Sequence of chain 1.B:
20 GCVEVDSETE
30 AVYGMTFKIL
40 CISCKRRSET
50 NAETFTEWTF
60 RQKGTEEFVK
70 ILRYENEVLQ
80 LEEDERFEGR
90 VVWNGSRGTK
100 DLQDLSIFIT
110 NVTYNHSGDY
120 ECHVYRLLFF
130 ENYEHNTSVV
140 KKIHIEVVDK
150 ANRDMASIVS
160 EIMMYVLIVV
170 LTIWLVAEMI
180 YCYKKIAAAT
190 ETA

This protein binds this small molecule.
Small molecule (SMILES): CC(=O)N[C@@H]1[C@@H](O)[C@H](O)[C@@H](CO)O[C@H]1O

Binding-site contacts:
Ligand atom C5 contacts residue ASN110 of chain 1.B at 3.8 Å.
Ligand atom N2 contacts residue ASN110 of chain 1.B at 3.0 Å (h-bond).
Ligand atom C4 contacts residue ASN110 of chain 1.B at 4.3 Å.
Ligand atom C8 contacts residue ASN110 of chain 1.B at 4.4 Å.
Ligand atom N2 contacts residue GLY33 of chain 1.B at 3.9 Å.
Ligand atom O5 contacts residue ASN110 of chain 1.B at 2.5 Å (h-bond).
Ligand atom C7 contacts residue ASN110 of chain 1.B at 3.2 Å.
Ligand atom C8 contacts residue GLY33 of chain 1.B at 3.4 Å.
Ligand atom C2 contacts residue ASN110 of chain 1.B at 2.5 Å.
Ligand atom C1 contacts residue ASN110 of chain 1.B at 1.6 Å.
Ligand atom C3 contacts residue ASN110 of chain 1.B at 3.9 Å.
Ligand atom C7 contacts residue GLY33 of chain 1.B at 3.9 Å.
Ligand atom O7 contacts residue ASN110 of chain 1.B at 3.1 Å (h-bond).